The protein below binds the small molecule below.
Small molecule (SMILES): CC(=O)N[C@H]1[C@H]([C@H](O)[C@H](O)CO)O[C@@](O)(C(=O)O)C[C@@H]1O

Sequence of chain 1.A:
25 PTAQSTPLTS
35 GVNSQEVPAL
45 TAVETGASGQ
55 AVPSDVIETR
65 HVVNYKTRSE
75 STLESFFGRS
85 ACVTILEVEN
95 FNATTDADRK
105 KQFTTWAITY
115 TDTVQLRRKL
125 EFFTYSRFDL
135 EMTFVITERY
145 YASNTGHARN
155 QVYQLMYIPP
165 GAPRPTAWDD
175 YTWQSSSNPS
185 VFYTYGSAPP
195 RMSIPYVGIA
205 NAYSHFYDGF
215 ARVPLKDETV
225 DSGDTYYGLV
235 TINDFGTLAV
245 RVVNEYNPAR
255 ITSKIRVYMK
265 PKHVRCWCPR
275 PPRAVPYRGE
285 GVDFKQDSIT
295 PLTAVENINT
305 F

Binding-site contacts:
Ligand atom C11 contacts residue TYR250 of chain 5.A at 3.7 Å (hydrophobic).
Ligand atom O4 contacts residue TYR250 of chain 5.A at 3.4 Å.
Ligand atom C1 contacts residue PRO252 of chain 5.A at 4.0 Å (hydrophobic).
Ligand atom O1B contacts residue PRO252 of chain 5.A at 3.3 Å.
Ligand atom C1 contacts residue ALA146 of chain 1.A at 4.0 Å (hydrophobic).
Ligand atom O1B contacts residue ALA146 of chain 1.A at 4.3 Å.
Ligand atom O1A contacts residue ASN148 of chain 1.A at 4.3 Å.
Ligand atom C6 contacts residue TYR145 of chain 1.A at 3.4 Å (hydrophobic).
Ligand atom O1B contacts residue SER147 of chain 1.A at 2.7 Å (h-bond).
Ligand atom C8 contacts residue ALA146 of chain 1.A at 4.5 Å (hydrophobic).
Ligand atom C4 contacts residue PRO252 of chain 5.A at 3.7 Å (hydrophobic).
Ligand atom O4 contacts residue TYR145 of chain 1.A at 4.2 Å.
Ligand atom C7 contacts residue TYR145 of chain 1.A at 3.9 Å (hydrophobic).
Ligand atom C5 contacts residue TYR145 of chain 1.A at 3.3 Å (hydrophobic).
Ligand atom C6 contacts residue ALA146 of chain 1.A at 4.2 Å (hydrophobic).
Ligand atom C10 contacts residue TYR250 of chain 5.A at 3.5 Å (hydrophobic).
Ligand atom O10 contacts residue TYR250 of chain 5.A at 2.8 Å (h-bond).
Ligand atom O1A contacts residue ALA146 of chain 1.A at 3.2 Å.
Ligand atom C1 contacts residue SER147 of chain 1.A at 3.6 Å.
Ligand atom O8 contacts residue ALA146 of chain 1.A at 3.3 Å.
Ligand atom O4 contacts residue ASN251 of chain 5.A at 4.1 Å.
Ligand atom C10 contacts residue TYR145 of chain 1.A at 3.6 Å (hydrophobic).
Ligand atom O4 contacts residue PRO252 of chain 5.A at 3.6 Å.
Ligand atom C11 contacts residue ARG143 of chain 1.A at 4.0 Å.
Ligand atom N5 contacts residue TYR250 of chain 5.A at 4.4 Å.
Ligand atom C9 contacts residue TYR145 of chain 1.A at 4.4 Å (hydrophobic).
Ligand atom C3 contacts residue PRO252 of chain 5.A at 3.8 Å (hydrophobic).
Ligand atom N5 contacts residue TYR145 of chain 1.A at 2.6 Å (h-bond).
Ligand atom O1A contacts residue SER147 of chain 1.A at 3.1 Å (h-bond).
Ligand atom C11 contacts residue TYR145 of chain 1.A at 3.7 Å (hydrophobic).
Ligand atom C4 contacts residue TYR145 of chain 1.A at 3.6 Å (hydrophobic).

Sequence of chain 5.A:
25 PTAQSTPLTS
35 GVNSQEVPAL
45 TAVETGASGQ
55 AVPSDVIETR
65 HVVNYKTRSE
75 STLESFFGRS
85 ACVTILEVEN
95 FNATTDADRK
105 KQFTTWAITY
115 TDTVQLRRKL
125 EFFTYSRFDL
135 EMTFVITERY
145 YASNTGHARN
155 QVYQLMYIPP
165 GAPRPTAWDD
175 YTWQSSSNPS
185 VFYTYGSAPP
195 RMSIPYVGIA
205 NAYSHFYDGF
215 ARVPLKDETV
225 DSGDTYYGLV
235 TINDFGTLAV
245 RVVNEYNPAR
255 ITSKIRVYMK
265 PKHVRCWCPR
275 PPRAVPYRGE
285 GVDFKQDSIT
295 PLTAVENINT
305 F